Sequence of chain 1.B:
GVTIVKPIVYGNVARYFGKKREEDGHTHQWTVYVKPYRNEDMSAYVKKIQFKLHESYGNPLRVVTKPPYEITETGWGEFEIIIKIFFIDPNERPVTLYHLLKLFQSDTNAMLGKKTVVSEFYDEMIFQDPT

The small molecule below binds the protein below.
Small molecule (SMILES): O=C(Nc1ccc(C(=O)N2CC(c3nccs3)C2)s1)[C@@H]1CCCN1

Binding-site contacts:
Ligand atom C13 contacts residue GLY97 of chain 1.B at 3.6 Å.
Ligand atom S05 contacts residue GLY99 of chain 1.B at 3.5 Å.
Ligand atom C14 contacts residue HIS48 of chain 1.B at 3.8 Å.
Ligand atom C06 contacts residue GLY99 of chain 1.B at 4.0 Å.
Ligand atom S17 contacts residue HIS48 of chain 1.B at 3.6 Å.
Ligand atom C03 contacts residue PHE101 of chain 1.B at 3.8 Å (hydrophobic).
Ligand atom C03 contacts residue HIS76 of chain 1.B at 3.6 Å.
Ligand atom N24 contacts residue GLU100 of chain 1.B at 2.9 Å (salt-bridge).
Ligand atom C14 contacts residue TRP98 of chain 1.B at 4.0 Å (hydrophobic).
Ligand atom C16 contacts residue HIS48 of chain 1.B at 3.5 Å.
Ligand atom O08 contacts residue GLY99 of chain 1.B at 3.0 Å (h-bond).
Ligand atom C02 contacts residue HIS76 of chain 1.B at 3.9 Å.
Ligand atom C02 contacts residue TYR79 of chain 1.B at 4.0 Å (hydrophobic).
Ligand atom O08 contacts residue TYR79 of chain 1.B at 3.9 Å.
Ligand atom O08 contacts residue GLY97 of chain 1.B at 3.3 Å.
Ligand atom O08 contacts residue TRP98 of chain 1.B at 2.6 Å (h-bond).
Ligand atom C02 contacts residue SER78 of chain 1.B at 3.7 Å.
Ligand atom O12 contacts residue GLY99 of chain 1.B at 3.2 Å.
Ligand atom C13 contacts residue TRP98 of chain 1.B at 3.8 Å (hydrophobic).
Ligand atom C06 contacts residue TYR79 of chain 1.B at 3.7 Å (hydrophobic).
Ligand atom C04 contacts residue PHE101 of chain 1.B at 4.0 Å (hydrophobic).
Ligand atom N07 contacts residue TYR79 of chain 1.B at 3.4 Å (h-bond).
Ligand atom C13 contacts residue HIS48 of chain 1.B at 3.3 Å.
Ligand atom N07 contacts residue GLY97 of chain 1.B at 4.2 Å.
Ligand atom C06 contacts residue TRP98 of chain 1.B at 3.8 Å (hydrophobic).
Ligand atom C06 contacts residue GLY97 of chain 1.B at 4.1 Å.
Ligand atom C10 contacts residue GLU100 of chain 1.B at 3.1 Å.
Ligand atom N20 contacts residue HIS48 of chain 1.B at 4.1 Å.
Ligand atom C15 contacts residue SER78 of chain 1.B at 3.3 Å.
Ligand atom N07 contacts residue TRP98 of chain 1.B at 4.1 Å.
Ligand atom C11 contacts residue GLU100 of chain 1.B at 3.2 Å.
Ligand atom C01 contacts residue PHE101 of chain 1.B at 4.1 Å (hydrophobic).
Ligand atom C13 contacts residue THR96 of chain 1.B at 3.9 Å.
Ligand atom C15 contacts residue TYR79 of chain 1.B at 3.5 Å (hydrophobic).
Ligand atom O12 contacts residue GLU100 of chain 1.B at 3.4 Å (salt-bridge).
Ligand atom C13 contacts residue TYR79 of chain 1.B at 3.5 Å (hydrophobic).
Ligand atom N09 contacts residue GLU100 of chain 1.B at 3.5 Å (salt-bridge).
Ligand atom C02 contacts residue PHE101 of chain 1.B at 3.9 Å (hydrophobic).
Ligand atom S17 contacts residue TRP98 of chain 1.B at 4.0 Å.
Ligand atom S05 contacts residue TRP98 of chain 1.B at 4.1 Å.